The protein below binds the small molecule below.
Small molecule (SMILES): CC(=O)N[C@@H]1[C@@H](O)[C@H](O)[C@@H](CO)O[C@H]1O

Sequence of chain 1.E:
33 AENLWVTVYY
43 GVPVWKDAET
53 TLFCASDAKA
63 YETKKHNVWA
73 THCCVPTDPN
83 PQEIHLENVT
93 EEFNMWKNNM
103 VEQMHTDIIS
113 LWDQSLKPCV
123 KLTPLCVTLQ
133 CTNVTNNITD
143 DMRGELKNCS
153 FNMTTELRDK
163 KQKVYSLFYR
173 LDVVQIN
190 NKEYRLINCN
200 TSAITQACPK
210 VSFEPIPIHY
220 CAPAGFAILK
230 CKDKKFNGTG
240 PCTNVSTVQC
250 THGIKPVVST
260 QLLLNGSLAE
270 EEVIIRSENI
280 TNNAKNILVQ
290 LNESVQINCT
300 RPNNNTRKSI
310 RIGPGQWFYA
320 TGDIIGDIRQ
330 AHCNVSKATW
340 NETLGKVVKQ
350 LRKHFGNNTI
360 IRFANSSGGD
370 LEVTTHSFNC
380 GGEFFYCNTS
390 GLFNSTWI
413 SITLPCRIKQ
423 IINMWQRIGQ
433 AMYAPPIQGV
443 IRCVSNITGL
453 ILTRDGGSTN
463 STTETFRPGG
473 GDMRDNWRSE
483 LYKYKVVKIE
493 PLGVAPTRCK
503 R

Binding-site contacts:
Ligand atom O5 contacts residue ASN340 of chain 1.E at 2.5 Å (h-bond).
Ligand atom C3 contacts residue ASN340 of chain 1.E at 3.9 Å.
Ligand atom C7 contacts residue ASN340 of chain 1.E at 3.6 Å.
Ligand atom C5 contacts residue ASN340 of chain 1.E at 3.9 Å.
Ligand atom C4 contacts residue ASN340 of chain 1.E at 4.4 Å.
Ligand atom O6 contacts residue TRP396 of chain 1.E at 3.2 Å (h-bond).
Ligand atom C8 contacts residue ALA337 of chain 1.E at 4.5 Å (hydrophobic).
Ligand atom O7 contacts residue GLU341 of chain 1.E at 3.8 Å.
Ligand atom C2 contacts residue ASN340 of chain 1.E at 2.5 Å.
Ligand atom C7 contacts residue GLU341 of chain 1.E at 4.2 Å.
Ligand atom C8 contacts residue GLU341 of chain 1.E at 3.9 Å.
Ligand atom O7 contacts residue ASN340 of chain 1.E at 3.6 Å (h-bond).
Ligand atom N2 contacts residue ASN340 of chain 1.E at 2.8 Å (h-bond).
Ligand atom C1 contacts residue ASN340 of chain 1.E at 1.5 Å.